Binding-site contacts:
Ligand atom C31 contacts residue VAL176 of chain 15.A at 3.3 Å (hydrophobic).
Ligand atom C5 contacts residue PHE186 of chain 15.A at 3.7 Å (hydrophobic).
Ligand atom C5C contacts residue TYR128 of chain 15.A at 3.6 Å (hydrophobic).
Ligand atom C31 contacts residue ALA150 of chain 15.A at 3.8 Å (hydrophobic).
Ligand atom C31 contacts residue SER175 of chain 15.A at 3.6 Å.
Ligand atom N2 contacts residue ALA24 of chain 15.C at 3.3 Å.
Ligand atom C4 contacts residue MET224 of chain 15.A at 4.0 Å (hydrophobic).
Ligand atom C5 contacts residue MET224 of chain 15.A at 4.0 Å (hydrophobic).
Ligand atom N2 contacts residue PRO174 of chain 15.A at 3.9 Å.
Ligand atom C2B contacts residue MET221 of chain 15.A at 3.6 Å (hydrophobic).
Ligand atom O1B contacts residue MET221 of chain 15.A at 3.7 Å.
Ligand atom C5B contacts residue TYR197 of chain 15.A at 3.7 Å (hydrophobic).
Ligand atom C4A contacts residue ILE215 of chain 15.A at 3.9 Å (hydrophobic).
Ligand atom O1 contacts residue VAL188 of chain 15.A at 3.8 Å.
Ligand atom C31 contacts residue PRO174 of chain 15.A at 3.4 Å (hydrophobic).
Ligand atom O1 contacts residue PHE186 of chain 15.A at 3.7 Å.
Ligand atom C2C contacts residue TYR152 of chain 15.A at 4.0 Å (hydrophobic).
Ligand atom C5 contacts residue TYR152 of chain 15.A at 3.8 Å (hydrophobic).
Ligand atom C7C contacts residue TYR128 of chain 15.A at 3.7 Å (hydrophobic).
Ligand atom CM2 contacts residue LEU116 of chain 15.A at 3.6 Å (hydrophobic).
Ligand atom C6B contacts residue TYR197 of chain 15.A at 3.5 Å (hydrophobic).
Ligand atom C5C contacts residue ILE104 of chain 15.A at 4.0 Å (hydrophobic).
Ligand atom O1 contacts residue ALA24 of chain 15.C at 3.6 Å.
Ligand atom C3C contacts residue VAL188 of chain 15.A at 3.2 Å (hydrophobic).
Ligand atom C1B contacts residue MET221 of chain 15.A at 3.7 Å (hydrophobic).
Ligand atom C2C contacts residue VAL188 of chain 15.A at 3.4 Å (hydrophobic).
Ligand atom C4A contacts residue ASN219 of chain 15.A at 3.9 Å.
Ligand atom C4C contacts residue VAL188 of chain 15.A at 3.9 Å (hydrophobic).
Ligand atom C5A contacts residue CYS199 of chain 15.A at 3.9 Å (hydrophobic).
Ligand atom C1C contacts residue MET224 of chain 15.A at 3.4 Å (hydrophobic).
Ligand atom N3A contacts residue ASN219 of chain 15.A at 3.8 Å.
Ligand atom O1 contacts residue TYR152 of chain 15.A at 4.0 Å.
Ligand atom C5B contacts residue LEU106 of chain 15.A at 4.0 Å (hydrophobic).
Ligand atom C4A contacts residue ASN198 of chain 15.A at 4.0 Å.
Ligand atom C4 contacts residue TYR152 of chain 15.A at 3.9 Å (hydrophobic).
Ligand atom N2 contacts residue PHE186 of chain 15.A at 3.9 Å.
Ligand atom C3 contacts residue PRO174 of chain 15.A at 3.8 Å (hydrophobic).
Ligand atom C3 contacts residue PHE186 of chain 15.A at 3.8 Å (hydrophobic).
Ligand atom C4 contacts residue PHE186 of chain 15.A at 3.5 Å (hydrophobic).
Ligand atom C6C contacts residue VAL191 of chain 15.A at 3.5 Å (hydrophobic).

Sequence of chain 15.A:
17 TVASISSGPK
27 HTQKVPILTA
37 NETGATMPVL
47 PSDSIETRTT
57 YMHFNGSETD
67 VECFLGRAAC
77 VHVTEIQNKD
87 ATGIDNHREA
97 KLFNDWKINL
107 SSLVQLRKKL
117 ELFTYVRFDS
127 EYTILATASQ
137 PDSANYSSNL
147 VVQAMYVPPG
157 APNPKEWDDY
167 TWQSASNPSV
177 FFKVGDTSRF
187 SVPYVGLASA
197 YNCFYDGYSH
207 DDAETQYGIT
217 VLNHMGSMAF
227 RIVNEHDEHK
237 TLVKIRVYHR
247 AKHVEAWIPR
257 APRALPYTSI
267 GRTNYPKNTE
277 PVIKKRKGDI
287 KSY

Sequence of chain 15.C:
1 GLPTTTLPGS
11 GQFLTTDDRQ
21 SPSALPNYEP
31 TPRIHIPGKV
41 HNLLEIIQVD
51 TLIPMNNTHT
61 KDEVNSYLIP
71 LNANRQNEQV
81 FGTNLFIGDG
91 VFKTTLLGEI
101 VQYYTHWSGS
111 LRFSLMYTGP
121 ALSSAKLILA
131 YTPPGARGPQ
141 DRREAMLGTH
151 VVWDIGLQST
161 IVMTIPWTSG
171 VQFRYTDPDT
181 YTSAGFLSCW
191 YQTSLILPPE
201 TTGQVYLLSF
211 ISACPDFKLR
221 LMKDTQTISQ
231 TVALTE

The small molecule below binds the protein below.
Small molecule (SMILES): CC[C@H]1COC(c2ccc(OCCCCCCCc3cc(C)no3)cc2)=N1